A small-molecule ligand and the protein it binds are described below.
Small molecule (SMILES): CSCC[C@H](NC(=O)[C@@H]1CCCN1C(=O)[C@H](CC(N)=O)NC(=O)[C@@H]1CCCN1C(=O)[C@H](CC1=NC=NC1)NC(=O)[C@@H](N)CC(C)C)C(=O)N[C@@H](Cc1ccc(OP(=O)(O)O)cc1)C(=O)N[C@@H](C)C(=O)N[C@H](C=O)CCCN=C(N)N

Sequence of chain 1.D:
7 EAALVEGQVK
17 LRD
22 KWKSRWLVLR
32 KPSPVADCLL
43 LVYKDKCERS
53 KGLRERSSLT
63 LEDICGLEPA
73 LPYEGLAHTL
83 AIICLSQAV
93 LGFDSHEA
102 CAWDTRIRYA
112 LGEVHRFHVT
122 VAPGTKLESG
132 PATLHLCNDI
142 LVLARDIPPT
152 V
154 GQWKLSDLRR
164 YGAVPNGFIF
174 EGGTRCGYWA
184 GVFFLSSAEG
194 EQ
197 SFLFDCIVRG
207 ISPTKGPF

Binding-site contacts:
Ligand atom CB contacts residue LEU161 of chain 1.D at 3.4 Å (hydrophobic).
Ligand atom O3P contacts residue THR177 of chain 1.D at 2.9 Å (h-bond).
Ligand atom O3P contacts residue GLY176 of chain 1.D at 3.5 Å.
Ligand atom CB contacts residue ARG56 of chain 1.C at 3.4 Å.
Ligand atom ND2 contacts residue LEU158 of chain 1.D at 2.8 Å (h-bond).
Ligand atom CG contacts residue LEU161 of chain 1.D at 3.5 Å (hydrophobic).
Ligand atom CZ contacts residue ARG162 of chain 1.D at 3.3 Å.
Ligand atom NH1 contacts residue GLU7 of chain 1.C at 3.5 Å (salt-bridge).
Ligand atom CE1 contacts residue ARG178 of chain 1.D at 3.2 Å.
Ligand atom O1P contacts residue ARG178 of chain 1.D at 3.0 Å (salt-bridge).
Ligand atom CD1 contacts residue ASP160 of chain 1.D at 3.6 Å.
Ligand atom OH contacts residue ARG162 of chain 1.D at 3.0 Å (salt-bridge).
Ligand atom NE contacts residue GLU57 of chain 1.C at 3.1 Å (salt-bridge).
Ligand atom CE1 contacts residue ASP160 of chain 1.D at 3.2 Å.
Ligand atom N contacts residue TYR164 of chain 1.D at 2.9 Å (h-bond).
Ligand atom P contacts residue THR177 of chain 1.D at 3.4 Å.
Ligand atom CG contacts residue LEU161 of chain 1.D at 3.5 Å (hydrophobic).
Ligand atom CD1 contacts residue LEU161 of chain 1.D at 3.3 Å (hydrophobic).
Ligand atom CZ contacts residue GLU7 of chain 1.C at 3.5 Å.
Ligand atom O contacts residue TYR164 of chain 1.D at 3.3 Å (h-bond).
Ligand atom N contacts residue ARG162 of chain 1.D at 2.9 Å (salt-bridge).
Ligand atom CG contacts residue SER60 of chain 1.C at 3.3 Å.
Ligand atom O3P contacts residue ARG178 of chain 1.D at 3.0 Å (salt-bridge).
Ligand atom OH contacts residue GLY176 of chain 1.D at 3.4 Å.
Ligand atom C contacts residue ARG56 of chain 1.C at 3.3 Å.
Ligand atom ND2 contacts residue LEU161 of chain 1.D at 2.9 Å (h-bond).
Ligand atom ND1 contacts residue ASP201 of chain 1.D at 3.5 Å (salt-bridge).
Ligand atom CA contacts residue ARG162 of chain 1.D at 3.6 Å.
Ligand atom CB contacts residue LEU161 of chain 1.D at 3.1 Å (hydrophobic).
Ligand atom O2P contacts residue ARG162 of chain 1.D at 2.8 Å (salt-bridge).
Ligand atom O contacts residue ARG163 of chain 1.D at 3.4 Å.
Ligand atom NH2 contacts residue LEU43 of chain 1.C at 3.6 Å.
Ligand atom CE2 contacts residue ARG162 of chain 1.D at 3.5 Å.
Ligand atom CA contacts residue SER159 of chain 1.D at 3.4 Å.
Ligand atom NH2 contacts residue GLU7 of chain 1.C at 2.8 Å (salt-bridge).
Ligand atom O contacts residue ARG56 of chain 1.C at 2.8 Å (salt-bridge).
Ligand atom O contacts residue ARG178 of chain 1.D at 2.9 Å (salt-bridge).
Ligand atom OD1 contacts residue VAL204 of chain 1.D at 3.4 Å.
Ligand atom NH2 contacts residue GLU57 of chain 1.C at 3.2 Å (salt-bridge).
Ligand atom O2P contacts residue THR177 of chain 1.D at 2.7 Å (h-bond).

Sequence of chain 1.C:
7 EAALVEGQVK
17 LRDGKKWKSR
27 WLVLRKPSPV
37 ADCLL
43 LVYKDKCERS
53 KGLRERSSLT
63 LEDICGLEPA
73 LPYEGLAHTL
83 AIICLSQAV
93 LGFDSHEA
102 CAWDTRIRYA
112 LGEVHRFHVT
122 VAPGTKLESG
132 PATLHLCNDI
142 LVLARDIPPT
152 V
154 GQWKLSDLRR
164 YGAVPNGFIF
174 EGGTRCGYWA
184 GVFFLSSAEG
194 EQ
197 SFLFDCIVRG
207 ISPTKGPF